Sequence of chain 1.A:
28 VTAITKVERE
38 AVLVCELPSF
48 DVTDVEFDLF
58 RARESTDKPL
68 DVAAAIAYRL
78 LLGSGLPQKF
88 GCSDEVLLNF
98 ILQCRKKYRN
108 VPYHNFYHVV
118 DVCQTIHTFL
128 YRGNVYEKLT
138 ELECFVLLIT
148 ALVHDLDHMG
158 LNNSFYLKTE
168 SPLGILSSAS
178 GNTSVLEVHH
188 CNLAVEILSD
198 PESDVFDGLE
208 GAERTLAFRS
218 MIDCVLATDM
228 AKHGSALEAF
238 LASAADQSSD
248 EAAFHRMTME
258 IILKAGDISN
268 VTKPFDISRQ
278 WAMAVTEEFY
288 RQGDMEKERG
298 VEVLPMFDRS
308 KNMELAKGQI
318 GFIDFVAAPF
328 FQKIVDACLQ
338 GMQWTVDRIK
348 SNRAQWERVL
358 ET

This small molecule binds to this protein.
Small molecule (SMILES): COc1ccc(C2=NN(C(C)C)C(=O)[C@@H]3CC=CC[C@H]23)cc1C#CC(=O)NCCc1ccccc1F

Binding-site contacts:
Ligand atom C19 contacts residue PHE319 of chain 1.A at 4.0 Å (hydrophobic).
Ligand atom C25 contacts residue MET303 of chain 1.A at 4.0 Å (hydrophobic).
Ligand atom C21 contacts residue GLY315 of chain 1.A at 3.9 Å.
Ligand atom C27 contacts residue GLY318 of chain 1.A at 3.8 Å.
Ligand atom C1 contacts residue GLN316 of chain 1.A at 3.9 Å.
Ligand atom C5 contacts residue PHE319 of chain 1.A at 3.9 Å (hydrophobic).
Ligand atom C2 contacts residue VAL282 of chain 1.A at 3.8 Å (hydrophobic).
Ligand atom C22 contacts residue PHE286 of chain 1.A at 3.9 Å (hydrophobic).
Ligand atom C10 contacts residue MET303 of chain 1.A at 3.9 Å (hydrophobic).
Ligand atom C19 contacts residue GLN316 of chain 1.A at 3.7 Å.
Ligand atom O2 contacts residue MET227 of chain 1.A at 3.4 Å.
Ligand atom C12 contacts residue MET227 of chain 1.A at 3.8 Å (hydrophobic).
Ligand atom C16 contacts residue ASP264 of chain 1.A at 3.5 Å.
Ligand atom C22 contacts residue MET303 of chain 1.A at 3.8 Å (hydrophobic).
Ligand atom C29 contacts residue GLY315 of chain 1.A at 4.0 Å.
Ligand atom C7 contacts residue ASN267 of chain 1.A at 3.9 Å.
Ligand atom O1 contacts residue GLN316 of chain 1.A at 3.5 Å (h-bond).
Ligand atom C17 contacts residue ILE265 of chain 1.A at 3.9 Å (hydrophobic).
Ligand atom C4 contacts residue PHE319 of chain 1.A at 3.7 Å (hydrophobic).
Ligand atom C3 contacts residue PHE319 of chain 1.A at 3.9 Å (hydrophobic).
Ligand atom C1 contacts residue VAL282 of chain 1.A at 4.0 Å (hydrophobic).
Ligand atom O1 contacts residue VAL282 of chain 1.A at 3.8 Å.
Ligand atom C15 contacts residue ASP264 of chain 1.A at 3.8 Å.
Ligand atom C27 contacts residue PHE319 of chain 1.A at 3.8 Å (hydrophobic).
Ligand atom O3 contacts residue GLN316 of chain 1.A at 2.7 Å (h-bond).
Ligand atom F1 contacts residue MET303 of chain 1.A at 3.6 Å.
Ligand atom C1 contacts residue ALA279 of chain 1.A at 3.9 Å (hydrophobic).
Ligand atom C16 contacts residue MET227 of chain 1.A at 3.6 Å (hydrophobic).
Ligand atom C28 contacts residue PHE319 of chain 1.A at 3.8 Å (hydrophobic).
Ligand atom C21 contacts residue GLN316 of chain 1.A at 3.3 Å.
Ligand atom C26 contacts residue PHE319 of chain 1.A at 4.0 Å (hydrophobic).
Ligand atom C15 contacts residue MET227 of chain 1.A at 3.9 Å (hydrophobic).
Ligand atom C23 contacts residue MET303 of chain 1.A at 3.0 Å (hydrophobic).
Ligand atom C20 contacts residue GLN316 of chain 1.A at 3.2 Å.
Ligand atom C17 contacts residue MET227 of chain 1.A at 3.9 Å (hydrophobic).
Ligand atom O3 contacts residue GLY315 of chain 1.A at 3.5 Å.
Ligand atom C24 contacts residue MET303 of chain 1.A at 3.7 Å (hydrophobic).
Ligand atom C1 contacts residue ASN267 of chain 1.A at 3.3 Å.
Ligand atom N3 contacts residue GLY315 of chain 1.A at 3.9 Å.
Ligand atom C28 contacts residue GLY318 of chain 1.A at 3.8 Å.